This protein binds this small molecule.
Small molecule (SMILES): COc1cccc(CC(=O)Nc2nc(-c3ccncc3)cs2)c1

Binding-site contacts:
Ligand atom N12 contacts residue VAL90 of chain 1.A at 3.4 Å.
Ligand atom C22 contacts residue LEU205 of chain 1.A at 3.9 Å (hydrophobic).
Ligand atom O2 contacts residue ALA86 of chain 1.A at 3.6 Å.
Ligand atom C4 contacts residue GLY88 of chain 1.A at 3.4 Å.
Ligand atom C3 contacts residue ALA86 of chain 1.A at 3.8 Å (hydrophobic).
Ligand atom C20 contacts residue MET156 of chain 1.A at 3.4 Å (hydrophobic).
Ligand atom C3 contacts residue GLY85 of chain 1.A at 3.6 Å.
Ligand atom C8 contacts residue LYS105 of chain 1.A at 3.7 Å.
Ligand atom N21 contacts residue ALA103 of chain 1.A at 3.6 Å.
Ligand atom O2 contacts residue LEU107 of chain 1.A at 3.6 Å.
Ligand atom S17 contacts residue LYS105 of chain 1.A at 3.9 Å.
Ligand atom C6 contacts residue VAL90 of chain 1.A at 3.4 Å (hydrophobic).
Ligand atom S17 contacts residue ASP216 of chain 1.A at 3.6 Å (salt-bridge).
Ligand atom C5 contacts residue GLU89 of chain 1.A at 3.6 Å.
Ligand atom C22 contacts residue PHE368 of chain 1.A at 3.9 Å (hydrophobic).
Ligand atom C8 contacts residue GLY85 of chain 1.A at 3.6 Å.
Ligand atom C20 contacts residue ALA103 of chain 1.A at 3.7 Å (hydrophobic).
Ligand atom C6 contacts residue GLY85 of chain 1.A at 3.4 Å.
Ligand atom C10 contacts residue LYS105 of chain 1.A at 3.8 Å.
Ligand atom C22 contacts residue ALA103 of chain 1.A at 3.9 Å (hydrophobic).
Ligand atom C7 contacts residue GLY85 of chain 1.A at 3.6 Å.
Ligand atom C16 contacts residue ALA215 of chain 1.A at 3.5 Å (hydrophobic).
Ligand atom C5 contacts residue GLY88 of chain 1.A at 3.3 Å.
Ligand atom S17 contacts residue ALA215 of chain 1.A at 3.8 Å.
Ligand atom C13 contacts residue VAL90 of chain 1.A at 3.7 Å (hydrophobic).
Ligand atom C3 contacts residue LYS105 of chain 1.A at 3.7 Å.
Ligand atom C1 contacts residue LEU107 of chain 1.A at 3.7 Å (hydrophobic).
Ligand atom C22 contacts residue ILE82 of chain 1.A at 3.7 Å (hydrophobic).
Ligand atom O2 contacts residue PHE87 of chain 1.A at 3.2 Å (h-bond).
Ligand atom C1 contacts residue LYS105 of chain 1.A at 3.9 Å.
Ligand atom C5 contacts residue VAL90 of chain 1.A at 3.9 Å (hydrophobic).
Ligand atom C5 contacts residue GLY85 of chain 1.A at 3.4 Å.
Ligand atom N21 contacts residue MET156 of chain 1.A at 2.9 Å (h-bond).
Ligand atom C20 contacts residue GLU154 of chain 1.A at 3.2 Å.
Ligand atom N21 contacts residue TYR155 of chain 1.A at 3.8 Å.
Ligand atom O11 contacts residue LYS105 of chain 1.A at 2.8 Å (salt-bridge).
Ligand atom O11 contacts residue ASP216 of chain 1.A at 3.1 Å.
Ligand atom N14 contacts residue VAL90 of chain 1.A at 3.7 Å.
Ligand atom C16 contacts residue MET153 of chain 1.A at 3.6 Å (hydrophobic).
Ligand atom C4 contacts residue GLY85 of chain 1.A at 3.6 Å.

Sequence of chain 1.A:
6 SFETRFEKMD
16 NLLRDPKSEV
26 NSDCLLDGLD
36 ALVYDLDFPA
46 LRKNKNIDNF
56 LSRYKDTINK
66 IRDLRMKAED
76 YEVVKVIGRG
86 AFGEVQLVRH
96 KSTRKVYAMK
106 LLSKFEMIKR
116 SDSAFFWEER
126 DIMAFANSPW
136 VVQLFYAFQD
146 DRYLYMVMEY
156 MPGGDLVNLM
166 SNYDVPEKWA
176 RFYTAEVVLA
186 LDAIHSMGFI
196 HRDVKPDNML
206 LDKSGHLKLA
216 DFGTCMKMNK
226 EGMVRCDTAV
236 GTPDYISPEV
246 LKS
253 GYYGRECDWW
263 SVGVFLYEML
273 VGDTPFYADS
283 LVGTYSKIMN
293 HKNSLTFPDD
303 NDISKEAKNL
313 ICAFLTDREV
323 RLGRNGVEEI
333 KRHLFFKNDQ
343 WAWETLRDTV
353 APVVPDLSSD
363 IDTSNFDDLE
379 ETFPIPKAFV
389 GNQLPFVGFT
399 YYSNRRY